A small-molecule ligand and the protein it binds are described below.
Small molecule (SMILES): CC(=O)N[C@@H]1[C@@H](O)[C@H](O)[C@@H](CO)O[C@H]1O

Binding-site contacts:
Ligand atom C3 contacts residue ASN193 of chain 1.C at 3.8 Å.
Ligand atom O7 contacts residue ASN192 of chain 1.C at 3.0 Å (h-bond).
Ligand atom C2 contacts residue ASN193 of chain 1.C at 2.5 Å.
Ligand atom C5 contacts residue ASN193 of chain 1.C at 3.7 Å.
Ligand atom C8 contacts residue ASN193 of chain 1.C at 4.1 Å.
Ligand atom C4 contacts residue ASN193 of chain 1.C at 4.2 Å.
Ligand atom N2 contacts residue ASN192 of chain 1.C at 3.0 Å (h-bond).
Ligand atom C7 contacts residue ASN193 of chain 1.C at 3.7 Å.
Ligand atom C1 contacts residue ASN193 of chain 1.C at 1.4 Å.
Ligand atom C2 contacts residue ASN192 of chain 1.C at 4.2 Å.
Ligand atom N2 contacts residue ASN193 of chain 1.C at 2.9 Å (h-bond).
Ligand atom C2 contacts residue GLU161 of chain 1.C at 4.5 Å.
Ligand atom O7 contacts residue GLU161 of chain 1.C at 3.9 Å.
Ligand atom C7 contacts residue ASN192 of chain 1.C at 3.4 Å.
Ligand atom C8 contacts residue GLU161 of chain 1.C at 3.3 Å.
Ligand atom C1 contacts residue ASN192 of chain 1.C at 4.3 Å.
Ligand atom N2 contacts residue GLU161 of chain 1.C at 4.1 Å.
Ligand atom O5 contacts residue ASN193 of chain 1.C at 2.4 Å (h-bond).
Ligand atom C7 contacts residue GLU161 of chain 1.C at 3.6 Å.

Sequence of chain 1.C:
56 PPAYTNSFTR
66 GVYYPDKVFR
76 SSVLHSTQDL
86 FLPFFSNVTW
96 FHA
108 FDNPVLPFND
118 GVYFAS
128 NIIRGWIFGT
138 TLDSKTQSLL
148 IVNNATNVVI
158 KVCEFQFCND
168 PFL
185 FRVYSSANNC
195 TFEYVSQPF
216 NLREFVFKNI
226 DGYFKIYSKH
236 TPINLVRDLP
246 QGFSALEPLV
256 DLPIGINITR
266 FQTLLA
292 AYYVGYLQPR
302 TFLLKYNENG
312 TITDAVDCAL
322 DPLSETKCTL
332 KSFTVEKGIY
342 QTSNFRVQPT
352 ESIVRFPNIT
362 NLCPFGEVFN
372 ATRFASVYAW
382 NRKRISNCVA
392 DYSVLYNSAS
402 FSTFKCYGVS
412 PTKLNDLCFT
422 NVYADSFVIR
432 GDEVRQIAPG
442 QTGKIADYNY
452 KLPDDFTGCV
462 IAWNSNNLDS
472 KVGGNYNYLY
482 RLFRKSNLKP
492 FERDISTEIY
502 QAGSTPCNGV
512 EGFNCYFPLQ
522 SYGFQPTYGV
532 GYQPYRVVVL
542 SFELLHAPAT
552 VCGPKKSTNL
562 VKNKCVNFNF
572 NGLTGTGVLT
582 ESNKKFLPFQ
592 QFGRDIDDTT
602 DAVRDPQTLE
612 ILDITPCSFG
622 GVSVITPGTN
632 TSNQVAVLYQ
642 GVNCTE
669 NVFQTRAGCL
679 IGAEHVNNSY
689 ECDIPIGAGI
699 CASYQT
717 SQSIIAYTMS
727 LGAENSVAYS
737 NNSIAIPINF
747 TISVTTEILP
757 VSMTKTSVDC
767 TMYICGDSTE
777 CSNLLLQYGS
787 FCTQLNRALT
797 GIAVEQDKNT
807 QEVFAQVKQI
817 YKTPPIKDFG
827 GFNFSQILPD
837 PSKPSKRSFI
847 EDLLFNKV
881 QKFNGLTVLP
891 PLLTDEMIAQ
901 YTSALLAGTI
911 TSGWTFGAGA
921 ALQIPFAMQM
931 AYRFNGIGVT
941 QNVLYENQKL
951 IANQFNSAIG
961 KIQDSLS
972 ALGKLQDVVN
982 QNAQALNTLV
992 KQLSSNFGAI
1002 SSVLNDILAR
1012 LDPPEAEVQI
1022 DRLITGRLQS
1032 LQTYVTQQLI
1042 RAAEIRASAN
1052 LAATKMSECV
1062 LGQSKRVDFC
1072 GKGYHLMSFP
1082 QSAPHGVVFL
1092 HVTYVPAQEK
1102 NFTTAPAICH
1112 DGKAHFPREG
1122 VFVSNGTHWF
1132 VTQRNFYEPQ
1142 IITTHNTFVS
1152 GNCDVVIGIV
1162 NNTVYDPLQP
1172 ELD